Binding-site contacts:
Ligand atom O1 contacts residue ARG255 of chain 1.A at 4.1 Å.
Ligand atom O1 contacts residue HIS109 of chain 1.A at 3.7 Å.
Ligand atom C7 contacts residue PHE381 of chain 1.A at 3.6 Å (hydrophobic).
Ligand atom O1 contacts residue GLN105 of chain 1.A at 3.7 Å.
Ligand atom O2 contacts residue PRO424 of chain 1.A at 4.5 Å.
Ligand atom C4 contacts residue HEM1 of chain 1.B at 3.0 Å.
Ligand atom O2 contacts residue ARG255 of chain 1.A at 4.1 Å.
Ligand atom C2 contacts residue HEM1 of chain 1.B at 3.7 Å.
Ligand atom C6 contacts residue PHE381 of chain 1.A at 3.4 Å (hydrophobic).
Ligand atom C7 contacts residue ARG255 of chain 1.A at 4.1 Å.
Ligand atom C2 contacts residue GLU258 of chain 1.A at 3.8 Å.
Ligand atom C3 contacts residue HEM1 of chain 1.B at 4.0 Å.
Ligand atom C5 contacts residue PRO424 of chain 1.A at 4.3 Å (hydrophobic).
Ligand atom C7 contacts residue SCN1 of chain 1.W at 4.4 Å.
Ligand atom C8 contacts residue ARG255 of chain 1.A at 3.2 Å.
Ligand atom C5 contacts residue PHE381 of chain 1.A at 4.0 Å (hydrophobic).
Ligand atom O2 contacts residue SCN1 of chain 1.W at 3.2 Å (h-bond).
Ligand atom C5 contacts residue GLU258 of chain 1.A at 4.4 Å.
Ligand atom C2 contacts residue ARG255 of chain 1.A at 3.6 Å.
Ligand atom C3 contacts residue GLU258 of chain 1.A at 3.6 Å.
Ligand atom C6 contacts residue PRO424 of chain 1.A at 3.8 Å (hydrophobic).
Ligand atom O1 contacts residue GLU258 of chain 1.A at 3.2 Å.
Ligand atom O2 contacts residue PHE381 of chain 1.A at 3.8 Å.
Ligand atom C2 contacts residue HIS109 of chain 1.A at 4.2 Å.
Ligand atom C4 contacts residue GLU258 of chain 1.A at 3.8 Å.
Ligand atom C3 contacts residue ARG255 of chain 1.A at 3.8 Å.
Ligand atom C5 contacts residue HEM1 of chain 1.B at 3.6 Å.
Ligand atom C5 contacts residue GLN423 of chain 1.A at 4.1 Å.
Ligand atom O2 contacts residue SER254 of chain 1.A at 4.2 Å.
Ligand atom O1 contacts residue HEM1 of chain 1.B at 3.8 Å.
Ligand atom C8 contacts residue PHE381 of chain 1.A at 4.4 Å (hydrophobic).
Ligand atom C8 contacts residue GLU258 of chain 1.A at 4.0 Å.

Sequence of chain 1.A:
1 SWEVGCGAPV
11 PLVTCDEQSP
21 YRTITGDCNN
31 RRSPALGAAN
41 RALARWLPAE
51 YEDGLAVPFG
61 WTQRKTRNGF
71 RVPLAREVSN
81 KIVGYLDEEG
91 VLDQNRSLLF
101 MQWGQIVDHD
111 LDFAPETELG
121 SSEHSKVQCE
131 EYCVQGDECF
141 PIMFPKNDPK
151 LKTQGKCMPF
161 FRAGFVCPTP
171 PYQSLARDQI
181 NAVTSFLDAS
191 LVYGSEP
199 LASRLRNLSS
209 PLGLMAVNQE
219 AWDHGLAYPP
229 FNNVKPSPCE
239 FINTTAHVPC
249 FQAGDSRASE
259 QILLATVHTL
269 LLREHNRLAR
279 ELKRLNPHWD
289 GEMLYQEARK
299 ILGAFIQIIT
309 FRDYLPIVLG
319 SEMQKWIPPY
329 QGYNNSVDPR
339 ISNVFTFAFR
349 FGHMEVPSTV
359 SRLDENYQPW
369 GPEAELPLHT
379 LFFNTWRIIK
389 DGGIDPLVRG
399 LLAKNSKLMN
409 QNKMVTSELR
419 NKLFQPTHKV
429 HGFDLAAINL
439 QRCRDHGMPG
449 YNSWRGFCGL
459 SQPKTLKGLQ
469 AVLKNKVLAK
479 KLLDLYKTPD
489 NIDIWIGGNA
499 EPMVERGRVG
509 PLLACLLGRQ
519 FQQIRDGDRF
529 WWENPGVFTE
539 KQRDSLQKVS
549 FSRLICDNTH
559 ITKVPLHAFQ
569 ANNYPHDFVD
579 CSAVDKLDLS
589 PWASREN

A small-molecule ligand and the protein it binds are described below.
Small molecule (SMILES): OCc1cccc(O)c1